Binding-site contacts:
Ligand atom C2 contacts residue PHE286 of chain 6.A at 3.7 Å (hydrophobic).
Ligand atom C1 contacts residue GLY227 of chain 4.A at 3.6 Å.
Ligand atom C3 contacts residue GLY227 of chain 4.A at 3.9 Å.
Ligand atom C2 contacts residue GLY227 of chain 4.A at 3.7 Å.
Ligand atom C4 contacts residue GLY227 of chain 4.A at 3.9 Å.
Ligand atom C5 contacts residue LEU244 of chain 6.A at 4.1 Å (hydrophobic).
Ligand atom C6 contacts residue GLY227 of chain 4.A at 3.6 Å.
Ligand atom C5 contacts residue HIS230 of chain 4.A at 3.5 Å.
Ligand atom C contacts residue LEU253 of chain 6.A at 4.1 Å (hydrophobic).
Ligand atom O3 contacts residue GLN231 of chain 4.A at 4.1 Å.
Ligand atom O4 contacts residue HIS230 of chain 4.A at 2.8 Å (h-bond).
Ligand atom O3 contacts residue LEU244 of chain 6.A at 3.1 Å (h-bond).
Ligand atom C6 contacts residue LEU244 of chain 6.A at 4.3 Å (hydrophobic).
Ligand atom C4 contacts residue HIS230 of chain 4.A at 3.5 Å.
Ligand atom O4 contacts residue LEU244 of chain 6.A at 4.4 Å.
Ligand atom C contacts residue GLY227 of chain 4.A at 4.2 Å.
Ligand atom C3 contacts residue LEU244 of chain 6.A at 3.8 Å (hydrophobic).
Ligand atom C1 contacts residue LEU244 of chain 6.A at 4.2 Å (hydrophobic).
Ligand atom C contacts residue MET223 of chain 4.A at 3.4 Å (hydrophobic).
Ligand atom C1 contacts residue LEU253 of chain 6.A at 4.1 Å (hydrophobic).
Ligand atom O4 contacts residue GLY227 of chain 4.A at 4.2 Å.
Ligand atom O3 contacts residue GLY287 of chain 6.A at 4.5 Å.
Ligand atom C4 contacts residue LEU244 of chain 6.A at 3.9 Å (hydrophobic).
Ligand atom C6 contacts residue LEU244 of chain 4.A at 3.8 Å (hydrophobic).
Ligand atom C3 contacts residue PHE286 of chain 6.A at 3.7 Å (hydrophobic).
Ligand atom C contacts residue LEU253 of chain 4.A at 3.8 Å (hydrophobic).
Ligand atom C2 contacts residue LEU244 of chain 6.A at 4.0 Å (hydrophobic).
Ligand atom C2 contacts residue LEU253 of chain 6.A at 3.5 Å (hydrophobic).
Ligand atom C5 contacts residue GLY227 of chain 4.A at 3.8 Å.
Ligand atom O3 contacts residue GLY245 of chain 6.A at 3.5 Å.
Ligand atom C5 contacts residue LEU244 of chain 4.A at 3.8 Å (hydrophobic).
Ligand atom O3 contacts residue PHE286 of chain 6.A at 3.4 Å.
Ligand atom C4 contacts residue GLN231 of chain 4.A at 4.2 Å.
Ligand atom C3 contacts residue LEU253 of chain 6.A at 4.4 Å (hydrophobic).
Ligand atom O4 contacts residue GLN231 of chain 4.A at 3.0 Å (h-bond).

Sequence of chain 4.A:
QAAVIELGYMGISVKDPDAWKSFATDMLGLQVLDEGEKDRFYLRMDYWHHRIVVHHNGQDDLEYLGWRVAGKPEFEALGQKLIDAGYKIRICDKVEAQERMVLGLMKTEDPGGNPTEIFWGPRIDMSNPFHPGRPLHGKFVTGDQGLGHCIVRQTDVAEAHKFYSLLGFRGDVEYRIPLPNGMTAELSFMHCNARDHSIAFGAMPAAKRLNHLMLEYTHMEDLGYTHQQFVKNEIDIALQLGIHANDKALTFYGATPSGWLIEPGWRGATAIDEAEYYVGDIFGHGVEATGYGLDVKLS

A small-molecule ligand and the protein it binds are described below.
Small molecule (SMILES): Cc1ccc(O)c(O)c1

Sequence of chain 6.A:
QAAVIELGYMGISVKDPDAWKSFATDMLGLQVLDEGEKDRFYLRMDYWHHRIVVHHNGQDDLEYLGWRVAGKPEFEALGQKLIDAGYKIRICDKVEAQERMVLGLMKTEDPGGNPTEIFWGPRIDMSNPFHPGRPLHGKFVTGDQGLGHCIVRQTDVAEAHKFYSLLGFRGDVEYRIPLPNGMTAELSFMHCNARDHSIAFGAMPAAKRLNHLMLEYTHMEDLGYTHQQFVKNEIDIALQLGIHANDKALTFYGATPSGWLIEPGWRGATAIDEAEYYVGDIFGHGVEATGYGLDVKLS